Binding-site contacts:
Ligand atom O3 contacts residue HIS220 of chain 1.B at 3.6 Å (h-bond).
Ligand atom O3 contacts residue GLY218 of chain 1.B at 2.8 Å (h-bond).
Ligand atom O3 contacts residue LEU219 of chain 1.B at 3.0 Å (h-bond).
Ligand atom O3 contacts residue TRP224 of chain 1.B at 3.3 Å (h-bond).
Ligand atom O3 contacts residue TRP237 of chain 1.B at 3.9 Å.
Ligand atom C1 contacts residue GLN245 of chain 1.B at 3.9 Å.
Ligand atom O3 contacts residue GLN245 of chain 1.B at 3.0 Å (h-bond).
Ligand atom O2 contacts residue MET50 of chain 1.B at 3.6 Å.
Ligand atom C3 contacts residue ARG221 of chain 1.B at 3.4 Å.
Ligand atom O4 contacts residue HIS220 of chain 1.B at 2.8 Å (h-bond).
Ligand atom C2 contacts residue LYS241 of chain 1.B at 3.9 Å.
Ligand atom C5 contacts residue ARG221 of chain 1.B at 3.8 Å.
Ligand atom C1 contacts residue LEU219 of chain 1.B at 3.6 Å (hydrophobic).
Ligand atom C3 contacts residue LEU219 of chain 1.B at 3.6 Å (hydrophobic).
Ligand atom C3 contacts residue TRP224 of chain 1.B at 4.1 Å (hydrophobic).
Ligand atom C3 contacts residue GLN245 of chain 1.B at 4.0 Å.
Ligand atom O3 contacts residue ARG221 of chain 1.B at 3.5 Å (salt-bridge).
Ligand atom C4 contacts residue ARG221 of chain 1.B at 3.5 Å.
Ligand atom C2N contacts residue GLY222 of chain 1.B at 4.0 Å.
Ligand atom O2 contacts residue LEU219 of chain 1.B at 3.0 Å (h-bond).
Ligand atom O6 contacts residue ARG221 of chain 1.B at 3.7 Å.
Ligand atom O6 contacts residue GLY222 of chain 1.B at 3.9 Å.
Ligand atom C4 contacts residue TRP224 of chain 1.B at 4.0 Å (hydrophobic).
Ligand atom O4 contacts residue LEU219 of chain 1.B at 4.2 Å.
Ligand atom O3 contacts residue LEU219 of chain 1.B at 3.8 Å.
Ligand atom O5 contacts residue LYS241 of chain 1.B at 3.7 Å.
Ligand atom C6 contacts residue ARG221 of chain 1.B at 3.4 Å.
Ligand atom C4 contacts residue HIS220 of chain 1.B at 3.7 Å.
Ligand atom O4 contacts residue ARG221 of chain 1.B at 2.7 Å (salt-bridge).
Ligand atom C3 contacts residue GLY218 of chain 1.B at 3.8 Å.
Ligand atom O6 contacts residue LYS241 of chain 1.B at 4.0 Å.
Ligand atom C3 contacts residue LEU219 of chain 1.B at 3.7 Å (hydrophobic).
Ligand atom C2 contacts residue LEU219 of chain 1.B at 3.4 Å (hydrophobic).
Ligand atom O2 contacts residue GLY218 of chain 1.B at 3.6 Å (h-bond).
Ligand atom C4 contacts residue LEU219 of chain 1.B at 3.5 Å (hydrophobic).
Ligand atom O2 contacts residue LEU219 of chain 1.B at 2.6 Å (h-bond).
Ligand atom O4 contacts residue GLY222 of chain 1.B at 4.0 Å.
Ligand atom O3 contacts residue MET50 of chain 1.B at 3.9 Å.
Ligand atom C2 contacts residue LEU219 of chain 1.B at 4.0 Å (hydrophobic).
Ligand atom O4 contacts residue TRP224 of chain 1.B at 3.1 Å (h-bond).

This protein binds this small molecule.
Small molecule (SMILES): CCCCCC(=O)OC[C@H]1O[C@@](CO)(O[C@H]2O[C@H](CO)[C@@H](O)[C@H](O)[C@H]2O)[C@@H](O)[C@@H]1O

Sequence of chain 1.B:
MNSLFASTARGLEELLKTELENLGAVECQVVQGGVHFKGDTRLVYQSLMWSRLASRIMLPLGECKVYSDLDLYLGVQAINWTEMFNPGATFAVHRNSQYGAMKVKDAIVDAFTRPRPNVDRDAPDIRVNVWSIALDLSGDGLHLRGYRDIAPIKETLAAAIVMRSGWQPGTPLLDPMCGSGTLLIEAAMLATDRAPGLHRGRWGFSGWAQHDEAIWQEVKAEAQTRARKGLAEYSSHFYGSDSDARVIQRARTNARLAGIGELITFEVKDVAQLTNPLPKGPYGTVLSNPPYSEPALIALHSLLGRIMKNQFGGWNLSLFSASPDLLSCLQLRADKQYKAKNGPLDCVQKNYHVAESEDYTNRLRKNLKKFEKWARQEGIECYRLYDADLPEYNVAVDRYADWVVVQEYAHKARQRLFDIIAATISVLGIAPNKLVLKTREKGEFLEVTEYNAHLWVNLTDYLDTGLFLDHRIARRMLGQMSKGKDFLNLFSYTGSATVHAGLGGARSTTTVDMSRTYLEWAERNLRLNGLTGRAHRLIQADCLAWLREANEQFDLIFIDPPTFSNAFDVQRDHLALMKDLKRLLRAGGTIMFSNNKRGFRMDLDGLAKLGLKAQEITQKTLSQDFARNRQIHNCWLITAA